Binding-site contacts:
Ligand atom C6 contacts residue THR28 of chain 1.D at 4.1 Å.
Ligand atom N2 contacts residue ASN15 of chain 1.D at 3.0 Å (h-bond).
Ligand atom C2 contacts residue ASN15 of chain 1.D at 2.5 Å.
Ligand atom C4 contacts residue ASN15 of chain 1.D at 4.2 Å.
Ligand atom O5 contacts residue ASN15 of chain 1.D at 2.4 Å (h-bond).
Ligand atom C5 contacts residue ASN15 of chain 1.D at 3.7 Å.
Ligand atom C7 contacts residue ASN15 of chain 1.D at 3.5 Å.
Ligand atom C5 contacts residue THR28 of chain 1.D at 3.7 Å.
Ligand atom C3 contacts residue ASN15 of chain 1.D at 3.8 Å.
Ligand atom C1 contacts residue THR28 of chain 1.D at 4.1 Å.
Ligand atom O7 contacts residue ASN15 of chain 1.D at 3.6 Å.
Ligand atom C1 contacts residue ASN15 of chain 1.D at 1.5 Å.
Ligand atom O5 contacts residue THR28 of chain 1.D at 3.7 Å.

Sequence of chain 1.D:
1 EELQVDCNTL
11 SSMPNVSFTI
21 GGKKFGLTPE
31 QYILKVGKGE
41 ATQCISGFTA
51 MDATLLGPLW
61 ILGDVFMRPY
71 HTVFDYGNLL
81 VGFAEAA

This protein binds this small molecule.
Small molecule (SMILES): CC(=O)N[C@H]1[C@H](O[C@H]2[C@H](O[C@@H]3O[C@@H](C)[C@@H](O)[C@@H](O)[C@@H]3O)[C@@H](NC(C)=O)CO[C@@H]2CO)O[C@H](CO)[C@@H](O[C@H]2O[C@H](CO)[C@@H](O)[C@H](O)[C@@H]2O)[C@@H]1O